Sequence of chain 1.A:
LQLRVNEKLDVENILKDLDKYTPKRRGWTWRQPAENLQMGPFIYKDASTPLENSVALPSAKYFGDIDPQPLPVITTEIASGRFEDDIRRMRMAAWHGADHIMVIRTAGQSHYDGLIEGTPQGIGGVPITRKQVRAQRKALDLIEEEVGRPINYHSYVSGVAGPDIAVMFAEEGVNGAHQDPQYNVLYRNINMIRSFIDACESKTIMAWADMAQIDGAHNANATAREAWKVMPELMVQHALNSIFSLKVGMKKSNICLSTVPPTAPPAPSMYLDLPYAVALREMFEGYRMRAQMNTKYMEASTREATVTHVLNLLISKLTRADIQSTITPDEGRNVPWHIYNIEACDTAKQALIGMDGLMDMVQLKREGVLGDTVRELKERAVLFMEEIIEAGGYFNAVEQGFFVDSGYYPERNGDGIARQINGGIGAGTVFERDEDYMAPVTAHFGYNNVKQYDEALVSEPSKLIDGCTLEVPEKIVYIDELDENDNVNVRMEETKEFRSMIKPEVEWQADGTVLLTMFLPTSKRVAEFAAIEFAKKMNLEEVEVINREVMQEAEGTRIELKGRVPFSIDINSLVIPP

Binding-site contacts:
Ligand atom C2 contacts residue LEU486 of chain 1.A at 2.7 Å (hydrophobic).
Ligand atom O2' contacts residue GLU121 of chain 1.A at 3.9 Å.
Ligand atom N1 contacts residue LEU486 of chain 1.A at 3.1 Å (h-bond).
Ligand atom C4' contacts residue ASP487 of chain 1.A at 4.4 Å.
Ligand atom C6 contacts residue LEU486 of chain 1.A at 3.6 Å (hydrophobic).
Ligand atom O2' contacts residue LEU486 of chain 1.A at 4.2 Å.
Ligand atom N9 contacts residue LEU486 of chain 1.A at 4.1 Å.
Ligand atom C2' contacts residue LEU486 of chain 1.A at 4.2 Å (hydrophobic).
Ligand atom N7 contacts residue LEU486 of chain 1.A at 3.9 Å.
Ligand atom N3 contacts residue LEU486 of chain 1.A at 2.8 Å (h-bond).
Ligand atom O3' contacts residue ASP487 of chain 1.A at 3.6 Å (salt-bridge).
Ligand atom C8 contacts residue LEU486 of chain 1.A at 3.8 Å (hydrophobic).
Ligand atom C5' contacts residue ASP487 of chain 1.A at 4.4 Å.
Ligand atom C3' contacts residue ASP487 of chain 1.A at 3.7 Å.
Ligand atom C4 contacts residue LEU486 of chain 1.A at 3.3 Å (hydrophobic).
Ligand atom C5 contacts residue LEU486 of chain 1.A at 3.7 Å (hydrophobic).
Ligand atom O3' contacts residue PRO124 of chain 1.A at 3.9 Å.
Ligand atom N3 contacts residue ASP487 of chain 1.A at 4.5 Å.

This small molecule binds to this protein.
Small molecule (SMILES): C[C@H]1O[C@@H](n2cnc3c(N)ncnc32)[C@H](O)[C@@H]1O